Sequence of chain 31.B:
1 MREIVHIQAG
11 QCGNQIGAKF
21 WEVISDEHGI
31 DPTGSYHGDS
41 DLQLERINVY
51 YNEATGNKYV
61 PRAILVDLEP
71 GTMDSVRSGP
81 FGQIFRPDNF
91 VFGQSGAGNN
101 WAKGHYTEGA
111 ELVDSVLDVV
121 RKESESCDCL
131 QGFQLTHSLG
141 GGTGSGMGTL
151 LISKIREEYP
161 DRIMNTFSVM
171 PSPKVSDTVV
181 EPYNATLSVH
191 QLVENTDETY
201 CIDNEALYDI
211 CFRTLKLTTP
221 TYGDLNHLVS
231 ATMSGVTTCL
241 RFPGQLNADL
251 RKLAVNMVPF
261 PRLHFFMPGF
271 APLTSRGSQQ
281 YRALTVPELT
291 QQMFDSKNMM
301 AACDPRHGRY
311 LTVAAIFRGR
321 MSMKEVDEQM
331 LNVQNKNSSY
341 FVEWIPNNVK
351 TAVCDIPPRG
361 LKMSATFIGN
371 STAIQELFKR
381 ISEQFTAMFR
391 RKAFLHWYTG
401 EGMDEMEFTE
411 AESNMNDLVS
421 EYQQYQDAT

The small molecule below binds the protein below.
Small molecule (SMILES): CC(=O)O[C@H]1C(=O)[C@@]2(C)[C@H]([C@H](OC(=O)c3ccccc3)[C@]3(O)C[C@H](OC(=O)[C@H](O)[C@@H](NC(=O)c4ccccc4)c4ccccc4)C(C)=C1C3(C)C)[C@]1(OC(C)=O)CO[C@@H]1C[C@@H]2O

Binding-site contacts:
Ligand atom C05 contacts residue HIS227 of chain 31.B at 3.4 Å.
Ligand atom O08 contacts residue ARG276 of chain 31.B at 3.6 Å.
Ligand atom C15 contacts residue PRO272 of chain 31.B at 3.6 Å (hydrophobic).
Ligand atom C08 contacts residue LEU228 of chain 31.B at 3.3 Å (hydrophobic).
Ligand atom C36 contacts residue HIS227 of chain 31.B at 3.3 Å.
Ligand atom C40 contacts residue SER234 of chain 31.B at 2.9 Å.
Ligand atom C44 contacts residue LEU361 of chain 31.B at 4.0 Å (hydrophobic).
Ligand atom C44 contacts residue GLY360 of chain 31.B at 4.0 Å.
Ligand atom C14 contacts residue THR274 of chain 31.B at 4.0 Å.
Ligand atom O13 contacts residue PRO358 of chain 31.B at 3.5 Å.
Ligand atom C30 contacts residue HIS227 of chain 31.B at 3.1 Å.
Ligand atom C07 contacts residue ASP224 of chain 31.B at 3.5 Å.
Ligand atom C27 contacts residue GLY360 of chain 31.B at 4.0 Å.
Ligand atom O06 contacts residue THR274 of chain 31.B at 3.2 Å (h-bond).
Ligand atom C41 contacts residue VAL23 of chain 31.B at 3.2 Å (hydrophobic).
Ligand atom O06 contacts residue LEU273 of chain 31.B at 3.4 Å.
Ligand atom C16 contacts residue PRO272 of chain 31.B at 4.0 Å (hydrophobic).
Ligand atom O06 contacts residue PRO272 of chain 31.B at 3.8 Å.
Ligand atom O07 contacts residue THR274 of chain 31.B at 3.7 Å.
Ligand atom C42 contacts residue VAL23 of chain 31.B at 3.5 Å (hydrophobic).
Ligand atom C09 contacts residue LEU228 of chain 31.B at 4.1 Å (hydrophobic).
Ligand atom C33 contacts residue ASP26 of chain 31.B at 3.9 Å.
Ligand atom O14 contacts residue HIS227 of chain 31.B at 2.2 Å (h-bond).
Ligand atom C31 contacts residue HIS227 of chain 31.B at 3.4 Å.
Ligand atom O13 contacts residue GLY360 of chain 31.B at 3.6 Å (h-bond).
Ligand atom C08 contacts residue HIS227 of chain 31.B at 3.3 Å.
Ligand atom O12 contacts residue GLY360 of chain 31.B at 3.4 Å (h-bond).
Ligand atom C16 contacts residue THR274 of chain 31.B at 3.6 Å.
Ligand atom C09 contacts residue HIS227 of chain 31.B at 3.9 Å.
Ligand atom O06 contacts residue LEU215 of chain 31.B at 3.6 Å.
Ligand atom C39 contacts residue SER234 of chain 31.B at 3.9 Å.
Ligand atom C04 contacts residue HIS227 of chain 31.B at 4.0 Å.
Ligand atom C14 contacts residue LEU215 of chain 31.B at 3.9 Å (hydrophobic).
Ligand atom C19 contacts residue THR274 of chain 31.B at 3.3 Å.
Ligand atom O13 contacts residue ARG359 of chain 31.B at 3.4 Å (salt-bridge).
Ligand atom C07 contacts residue LEU228 of chain 31.B at 4.0 Å (hydrophobic).
Ligand atom C07 contacts residue HIS227 of chain 31.B at 2.7 Å.
Ligand atom C06 contacts residue HIS227 of chain 31.B at 2.8 Å.
Ligand atom C06 contacts residue ASP224 of chain 31.B at 3.6 Å.
Ligand atom C41 contacts residue SER234 of chain 31.B at 3.6 Å.